Sequence of chain 1.A:
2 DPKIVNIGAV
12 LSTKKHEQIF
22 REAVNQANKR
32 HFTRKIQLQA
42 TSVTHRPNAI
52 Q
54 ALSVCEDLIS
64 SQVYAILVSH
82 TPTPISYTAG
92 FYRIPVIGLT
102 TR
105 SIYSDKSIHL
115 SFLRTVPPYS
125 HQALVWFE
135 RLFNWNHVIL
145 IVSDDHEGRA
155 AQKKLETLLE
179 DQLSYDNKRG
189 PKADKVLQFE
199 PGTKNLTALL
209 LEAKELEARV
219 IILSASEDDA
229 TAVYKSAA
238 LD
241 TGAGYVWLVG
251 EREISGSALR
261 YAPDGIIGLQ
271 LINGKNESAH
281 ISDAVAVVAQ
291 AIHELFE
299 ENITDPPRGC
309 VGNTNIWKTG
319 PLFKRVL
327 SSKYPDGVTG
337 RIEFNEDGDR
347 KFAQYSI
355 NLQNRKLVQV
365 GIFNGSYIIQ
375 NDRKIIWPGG

A protein and the small-molecule ligand that binds it are described below.
Small molecule (SMILES): CC(=O)N[C@@H]1[C@@H](O)[C@H](O)[C@@H](CO)O[C@H]1O

Binding-site contacts:
Ligand atom O7 contacts residue ASN300 of chain 1.A at 3.9 Å.
Ligand atom N2 contacts residue ASN300 of chain 1.A at 3.2 Å (h-bond).
Ligand atom C2 contacts residue ASN300 of chain 1.A at 2.7 Å.
Ligand atom C7 contacts residue ASN300 of chain 1.A at 3.8 Å.
Ligand atom C4 contacts residue ASN300 of chain 1.A at 4.2 Å.
Ligand atom C3 contacts residue GLU299 of chain 1.A at 4.3 Å.
Ligand atom N2 contacts residue GLU299 of chain 1.A at 3.0 Å (salt-bridge).
Ligand atom C2 contacts residue GLU299 of chain 1.A at 4.1 Å.
Ligand atom C7 contacts residue GLU299 of chain 1.A at 3.7 Å.
Ligand atom O5 contacts residue ASN300 of chain 1.A at 2.2 Å (h-bond).
Ligand atom C5 contacts residue ASN300 of chain 1.A at 3.5 Å.
Ligand atom C1 contacts residue ASN300 of chain 1.A at 1.4 Å.
Ligand atom C3 contacts residue ASN300 of chain 1.A at 4.0 Å.
Ligand atom C8 contacts residue GLU299 of chain 1.A at 3.4 Å.